Sequence of chain 1.A:
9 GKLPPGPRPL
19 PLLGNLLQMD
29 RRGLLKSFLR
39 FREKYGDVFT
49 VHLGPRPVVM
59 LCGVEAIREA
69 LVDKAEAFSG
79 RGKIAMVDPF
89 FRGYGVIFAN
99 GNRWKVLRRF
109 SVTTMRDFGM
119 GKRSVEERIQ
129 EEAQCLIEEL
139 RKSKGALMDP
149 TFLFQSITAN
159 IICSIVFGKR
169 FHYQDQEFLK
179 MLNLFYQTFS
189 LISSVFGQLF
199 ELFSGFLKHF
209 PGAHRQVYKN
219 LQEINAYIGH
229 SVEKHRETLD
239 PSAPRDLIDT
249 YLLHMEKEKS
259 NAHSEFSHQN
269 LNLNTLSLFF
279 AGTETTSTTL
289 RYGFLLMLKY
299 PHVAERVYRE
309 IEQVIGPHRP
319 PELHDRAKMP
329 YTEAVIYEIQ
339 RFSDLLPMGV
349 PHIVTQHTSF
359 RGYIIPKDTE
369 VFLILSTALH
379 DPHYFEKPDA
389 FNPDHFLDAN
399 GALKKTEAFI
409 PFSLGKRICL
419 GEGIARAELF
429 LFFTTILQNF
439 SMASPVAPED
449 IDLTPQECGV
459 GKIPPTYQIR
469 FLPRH

Binding-site contacts:
Ligand atom BR1 contacts residue PHE278 of chain 1.A at 4.0 Å.
Ligand atom C4 contacts residue PHE278 of chain 1.A at 4.5 Å (hydrophobic).
Ligand atom C4 contacts residue ALA279 of chain 1.A at 4.1 Å (hydrophobic).
Ligand atom C4 contacts residue THR283 of chain 1.A at 3.4 Å.
Ligand atom C5 contacts residue THR283 of chain 1.A at 3.9 Å.
Ligand atom BR1 contacts residue VAL85 of chain 1.A at 4.4 Å.
Ligand atom C8 contacts residue LEU344 of chain 1.A at 3.2 Å (hydrophobic).
Ligand atom C9 contacts residue HEM1 of chain 1.B at 3.9 Å.
Ligand atom C9 contacts residue VAL348 of chain 1.A at 3.8 Å (hydrophobic).
Ligand atom C3 contacts residue PHE187 of chain 1.A at 4.0 Å (hydrophobic).
Ligand atom C7 contacts residue ILE95 of chain 1.A at 3.7 Å (hydrophobic).
Ligand atom C8 contacts residue VAL348 of chain 1.A at 3.7 Å (hydrophobic).
Ligand atom C5 contacts residue ALA279 of chain 1.A at 3.5 Å (hydrophobic).
Ligand atom C7 contacts residue ALA279 of chain 1.A at 3.6 Å (hydrophobic).
Ligand atom C9 contacts residue ILE95 of chain 1.A at 4.1 Å (hydrophobic).
Ligand atom C6 contacts residue VAL348 of chain 1.A at 4.3 Å (hydrophobic).
Ligand atom C1 contacts residue ILE95 of chain 1.A at 4.4 Å (hydrophobic).
Ligand atom C10 contacts residue ILE82 of chain 1.A at 4.2 Å (hydrophobic).
Ligand atom BR1 contacts residue ILE190 of chain 1.A at 4.2 Å.

A protein and the small-molecule ligand that binds it are described below.
Small molecule (SMILES): CC1(C)[C@@H]2CC=C(CBr)[C@H]1C2